Sequence of chain 1.D:
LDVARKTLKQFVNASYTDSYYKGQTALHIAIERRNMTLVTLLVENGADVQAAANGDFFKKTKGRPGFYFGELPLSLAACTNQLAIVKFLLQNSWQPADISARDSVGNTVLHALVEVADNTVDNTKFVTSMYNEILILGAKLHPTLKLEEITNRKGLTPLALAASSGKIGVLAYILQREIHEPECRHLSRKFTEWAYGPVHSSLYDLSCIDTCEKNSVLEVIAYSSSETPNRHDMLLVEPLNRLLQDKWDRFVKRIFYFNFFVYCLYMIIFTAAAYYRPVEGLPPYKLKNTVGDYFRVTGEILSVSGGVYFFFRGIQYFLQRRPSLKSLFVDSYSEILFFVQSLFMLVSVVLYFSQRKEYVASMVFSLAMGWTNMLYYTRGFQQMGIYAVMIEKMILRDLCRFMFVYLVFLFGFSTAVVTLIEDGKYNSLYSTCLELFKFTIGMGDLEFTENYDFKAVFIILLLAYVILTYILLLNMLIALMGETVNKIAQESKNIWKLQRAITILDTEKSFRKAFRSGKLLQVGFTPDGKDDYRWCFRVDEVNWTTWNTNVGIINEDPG

Sequence of chain 1.C:
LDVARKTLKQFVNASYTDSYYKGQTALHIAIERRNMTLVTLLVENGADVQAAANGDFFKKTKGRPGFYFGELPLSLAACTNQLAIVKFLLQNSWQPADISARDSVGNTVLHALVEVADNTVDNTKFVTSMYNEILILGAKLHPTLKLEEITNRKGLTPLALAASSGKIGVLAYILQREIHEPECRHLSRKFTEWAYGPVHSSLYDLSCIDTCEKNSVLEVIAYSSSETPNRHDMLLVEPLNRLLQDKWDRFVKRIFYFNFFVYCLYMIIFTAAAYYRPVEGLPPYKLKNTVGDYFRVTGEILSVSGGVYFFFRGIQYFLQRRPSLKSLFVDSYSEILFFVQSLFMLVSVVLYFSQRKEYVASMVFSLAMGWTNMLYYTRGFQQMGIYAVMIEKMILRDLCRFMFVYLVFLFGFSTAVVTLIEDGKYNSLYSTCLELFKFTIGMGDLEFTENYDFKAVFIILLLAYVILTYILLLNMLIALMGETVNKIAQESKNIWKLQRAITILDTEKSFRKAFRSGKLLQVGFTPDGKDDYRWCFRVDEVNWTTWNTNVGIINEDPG

Binding-site contacts:
Ligand atom O22 contacts residue LEU409 of chain 1.D at 3.5 Å.
Ligand atom C48 contacts residue GLN571 of chain 1.D at 3.8 Å.
Ligand atom C06 contacts residue MET441 of chain 1.D at 3.5 Å (hydrophobic).
Ligand atom BR10 contacts residue LEU540 of chain 1.C at 3.7 Å.
Ligand atom C51 contacts residue GLU464 of chain 1.D at 3.7 Å.
Ligand atom O35 contacts residue ARG303 of chain 1.D at 2.9 Å (salt-bridge).
Ligand atom O26 contacts residue GLN571 of chain 1.D at 3.3 Å (h-bond).
Ligand atom O50 contacts residue GLU464 of chain 1.D at 3.2 Å.
Ligand atom O26 contacts residue ARG451 of chain 1.D at 3.4 Å (salt-bridge).
Ligand atom O37 contacts residue ASP403 of chain 1.D at 3.6 Å.
Ligand atom O49 contacts residue ILE567 of chain 1.D at 3.4 Å.
Ligand atom C17 contacts residue THR444 of chain 1.D at 3.7 Å.
Ligand atom O49 contacts residue GLN571 of chain 1.D at 2.8 Å (h-bond).
Ligand atom O28 contacts residue TYR405 of chain 1.D at 3.0 Å (h-bond).
Ligand atom O43 contacts residue GLU464 of chain 1.D at 2.6 Å (salt-bridge).
Ligand atom C18 contacts residue LEU409 of chain 1.D at 3.8 Å (hydrophobic).
Ligand atom C05 contacts residue ALA440 of chain 1.D at 3.8 Å (hydrophobic).
Ligand atom C07 contacts residue PHE485 of chain 1.C at 3.5 Å (hydrophobic).
Ligand atom C08 contacts residue THR444 of chain 1.D at 3.8 Å.
Ligand atom C03 contacts residue PHE437 of chain 1.D at 3.7 Å (hydrophobic).
Ligand atom O43 contacts residue LYS465 of chain 1.D at 3.2 Å (salt-bridge).
Ligand atom O35 contacts residue LEU570 of chain 1.D at 3.5 Å.
Ligand atom C07 contacts residue THR444 of chain 1.D at 3.7 Å.
Ligand atom C48 contacts residue GLU464 of chain 1.D at 3.6 Å.
Ligand atom O21 contacts residue SER406 of chain 1.D at 3.4 Å.
Ligand atom C05 contacts residue MET441 of chain 1.D at 3.5 Å (hydrophobic).
Ligand atom C42 contacts residue GLU464 of chain 1.D at 3.5 Å.
Ligand atom C24 contacts residue TYR405 of chain 1.D at 3.7 Å (hydrophobic).
Ligand atom O29 contacts residue ARG451 of chain 1.D at 3.1 Å (salt-bridge).
Ligand atom C06 contacts residue PHE485 of chain 1.C at 3.7 Å (hydrophobic).
Ligand atom O21 contacts residue TYR448 of chain 1.D at 3.5 Å.
Ligand atom P27 contacts residue GLN571 of chain 1.D at 3.7 Å.
Ligand atom C20 contacts residue LEU409 of chain 1.D at 3.7 Å (hydrophobic).
Ligand atom O49 contacts residue GLU464 of chain 1.D at 3.1 Å (salt-bridge).
Ligand atom O30 contacts residue GLN571 of chain 1.D at 3.0 Å (h-bond).
Ligand atom O37 contacts residue HIS304 of chain 1.D at 3.3 Å.
Ligand atom C06 contacts residue ALA440 of chain 1.D at 3.5 Å (hydrophobic).
Ligand atom O28 contacts residue SER406 of chain 1.D at 3.1 Å (h-bond).
Ligand atom O29 contacts residue SER406 of chain 1.D at 2.6 Å (h-bond).
Ligand atom O35 contacts residue HIS304 of chain 1.D at 3.4 Å.

A protein and the small-molecule ligand that binds it are described below.
Small molecule (SMILES): CCCCCCCCC(Br)C(Br)CCCCCCCC(=O)O[C@@H](COC(=O)CCCCCCC[C@@H](Br)[C@@H](Br)CCCCCCCC)COP(=O)(O)OC1[C@H](O)[C@H](O)C(O)[C@H](O)[C@H]1O